Binding-site contacts:
Ligand atom C8 contacts residue ASN370 of chain 1.D at 4.4 Å.
Ligand atom C8 contacts residue VAL392 of chain 1.D at 4.4 Å (hydrophobic).
Ligand atom O5 contacts residue ASN370 of chain 1.D at 2.4 Å (h-bond).
Ligand atom C4 contacts residue ASN370 of chain 1.D at 4.2 Å.
Ligand atom C6 contacts residue ASN359 of chain 1.D at 3.7 Å.
Ligand atom C1 contacts residue ASN370 of chain 1.D at 1.4 Å.
Ligand atom O5 contacts residue GLN352 of chain 1.D at 4.2 Å.
Ligand atom N2 contacts residue ASN370 of chain 1.D at 2.9 Å (h-bond).
Ligand atom C7 contacts residue ASN370 of chain 1.D at 3.2 Å.
Ligand atom O6 contacts residue ASN359 of chain 1.D at 4.1 Å.
Ligand atom C5 contacts residue ASN370 of chain 1.D at 3.7 Å.
Ligand atom C2 contacts residue ASN370 of chain 1.D at 2.4 Å.
Ligand atom C1 contacts residue ASN359 of chain 1.D at 3.7 Å.
Ligand atom O7 contacts residue ASN370 of chain 1.D at 3.2 Å (h-bond).
Ligand atom C3 contacts residue ASN370 of chain 1.D at 3.8 Å.
Ligand atom C5 contacts residue ASN359 of chain 1.D at 3.9 Å.
Ligand atom O5 contacts residue ASN359 of chain 1.D at 2.8 Å (h-bond).

The protein below binds the small molecule below.
Small molecule (SMILES): CC(=O)N[C@@H]1[C@@H](O)[C@H](O)[C@@H](CO)O[C@H]1O

Sequence of chain 1.D:
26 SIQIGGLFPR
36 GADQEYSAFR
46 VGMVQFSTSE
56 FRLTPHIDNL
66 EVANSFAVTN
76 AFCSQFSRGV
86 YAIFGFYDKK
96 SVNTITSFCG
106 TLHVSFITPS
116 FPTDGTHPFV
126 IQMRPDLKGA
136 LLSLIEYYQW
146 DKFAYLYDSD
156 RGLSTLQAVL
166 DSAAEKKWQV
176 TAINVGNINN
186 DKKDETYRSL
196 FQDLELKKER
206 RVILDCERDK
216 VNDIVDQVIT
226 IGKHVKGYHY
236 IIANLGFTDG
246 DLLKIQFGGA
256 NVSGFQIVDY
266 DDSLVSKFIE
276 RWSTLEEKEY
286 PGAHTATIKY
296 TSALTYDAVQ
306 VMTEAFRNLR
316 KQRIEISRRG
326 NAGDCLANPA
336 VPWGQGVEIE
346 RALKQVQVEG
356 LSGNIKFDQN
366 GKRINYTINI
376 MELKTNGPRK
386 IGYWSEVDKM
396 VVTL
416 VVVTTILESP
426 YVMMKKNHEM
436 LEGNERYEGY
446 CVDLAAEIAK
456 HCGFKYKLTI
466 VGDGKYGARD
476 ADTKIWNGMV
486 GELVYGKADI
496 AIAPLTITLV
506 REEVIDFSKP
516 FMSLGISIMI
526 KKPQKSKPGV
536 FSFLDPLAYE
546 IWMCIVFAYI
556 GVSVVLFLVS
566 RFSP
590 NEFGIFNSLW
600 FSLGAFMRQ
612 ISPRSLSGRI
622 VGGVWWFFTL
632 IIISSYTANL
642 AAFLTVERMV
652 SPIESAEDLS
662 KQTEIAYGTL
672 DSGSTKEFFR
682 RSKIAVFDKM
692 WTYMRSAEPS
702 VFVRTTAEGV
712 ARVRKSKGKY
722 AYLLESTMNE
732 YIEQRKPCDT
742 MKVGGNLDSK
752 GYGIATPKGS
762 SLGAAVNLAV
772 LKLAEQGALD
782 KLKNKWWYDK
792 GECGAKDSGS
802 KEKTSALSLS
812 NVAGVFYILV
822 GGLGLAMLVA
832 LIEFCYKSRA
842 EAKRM